Binding-site contacts:
Ligand atom C1B contacts residue ILE95 of chain 5.A at 3.5 Å (hydrophobic).
Ligand atom C5B contacts residue ILE184 of chain 5.A at 3.4 Å (hydrophobic).
Ligand atom N3A contacts residue ILE182 of chain 5.A at 3.0 Å.
Ligand atom F3 contacts residue LEU14 of chain 1.B at 3.9 Å.
Ligand atom CM4 contacts residue ALA145 of chain 5.A at 3.5 Å (hydrophobic).
Ligand atom N1A contacts residue LEU220 of chain 5.A at 3.0 Å.
Ligand atom F1 contacts residue VAL171 of chain 5.A at 3.0 Å.
Ligand atom F2 contacts residue ALA145 of chain 5.A at 3.0 Å.
Ligand atom CM6 contacts residue ILE217 of chain 5.A at 3.4 Å (hydrophobic).
Ligand atom CM2 contacts residue ILE119 of chain 5.A at 3.5 Å (hydrophobic).
Ligand atom N3A contacts residue ILE184 of chain 5.A at 3.9 Å.
Ligand atom CM4 contacts residue ALA169 of chain 5.A at 3.5 Å (hydrophobic).
Ligand atom F2 contacts residue SER170 of chain 5.A at 3.5 Å.
Ligand atom F2 contacts residue ALA169 of chain 5.A at 2.2 Å.
Ligand atom C6B contacts residue ILE184 of chain 5.A at 3.7 Å (hydrophobic).
Ligand atom C2A contacts residue ILE182 of chain 5.A at 3.6 Å (hydrophobic).
Ligand atom F1 contacts residue SER170 of chain 5.A at 3.7 Å.
Ligand atom O1A contacts residue ALA145 of chain 5.A at 3.8 Å.
Ligand atom CM4 contacts residue ILE182 of chain 5.A at 3.6 Å (hydrophobic).
Ligand atom F2 contacts residue PHE147 of chain 5.A at 3.2 Å.
Ligand atom C3B contacts residue ILE119 of chain 5.A at 3.5 Å (hydrophobic).
Ligand atom F2 contacts residue MET146 of chain 5.A at 3.7 Å.
Ligand atom F3 contacts residue ILE182 of chain 5.A at 3.2 Å.
Ligand atom CM3 contacts residue THR97 of chain 5.A at 3.9 Å.
Ligand atom F1 contacts residue ALA145 of chain 5.A at 3.0 Å.
Ligand atom F3 contacts residue ALA169 of chain 5.A at 3.7 Å.
Ligand atom CM6 contacts residue MET187 of chain 5.A at 3.8 Å (hydrophobic).
Ligand atom C4 contacts residue PHE115 of chain 5.A at 3.3 Å (hydrophobic).
Ligand atom O1A contacts residue LEU220 of chain 5.A at 3.4 Å.
Ligand atom O1A contacts residue ILE182 of chain 5.A at 3.9 Å.
Ligand atom CM6 contacts residue ILE184 of chain 5.A at 3.5 Å (hydrophobic).
Ligand atom O1B contacts residue ILE95 of chain 5.A at 3.0 Å.
Ligand atom F3 contacts residue ALA24 of chain 5.B at 3.9 Å.
Ligand atom C2B contacts residue ILE119 of chain 5.A at 3.5 Å (hydrophobic).
Ligand atom C6B contacts residue ILE95 of chain 5.A at 3.6 Å (hydrophobic).
Ligand atom O1 contacts residue ILE217 of chain 5.A at 3.3 Å.
Ligand atom C2A contacts residue LEU220 of chain 5.A at 3.8 Å (hydrophobic).
Ligand atom N3A contacts residue PHE147 of chain 5.A at 3.6 Å.
Ligand atom C3A contacts residue ILE182 of chain 5.A at 3.2 Å (hydrophobic).
Ligand atom CM2 contacts residue TRP93 of chain 5.A at 3.9 Å (hydrophobic).

Sequence of chain 5.A:
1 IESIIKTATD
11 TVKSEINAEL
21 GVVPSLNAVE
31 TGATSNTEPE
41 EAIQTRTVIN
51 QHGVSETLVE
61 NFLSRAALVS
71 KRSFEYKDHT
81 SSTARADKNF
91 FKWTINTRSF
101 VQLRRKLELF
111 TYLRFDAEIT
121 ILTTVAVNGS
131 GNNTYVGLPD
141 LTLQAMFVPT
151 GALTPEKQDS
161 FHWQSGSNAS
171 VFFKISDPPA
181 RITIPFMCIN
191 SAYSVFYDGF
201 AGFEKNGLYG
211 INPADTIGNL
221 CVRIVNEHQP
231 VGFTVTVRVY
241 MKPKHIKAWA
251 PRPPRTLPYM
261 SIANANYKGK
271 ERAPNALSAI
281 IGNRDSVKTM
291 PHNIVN

Sequence of chain 5.B:
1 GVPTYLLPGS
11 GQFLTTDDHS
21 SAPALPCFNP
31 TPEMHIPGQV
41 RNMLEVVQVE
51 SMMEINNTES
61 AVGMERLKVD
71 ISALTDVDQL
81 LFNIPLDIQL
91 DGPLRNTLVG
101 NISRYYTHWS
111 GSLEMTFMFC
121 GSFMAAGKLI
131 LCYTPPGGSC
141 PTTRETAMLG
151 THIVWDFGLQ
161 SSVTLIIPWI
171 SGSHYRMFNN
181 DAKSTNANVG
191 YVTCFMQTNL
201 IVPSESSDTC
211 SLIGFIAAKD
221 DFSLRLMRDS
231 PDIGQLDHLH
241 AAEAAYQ

A small-molecule ligand and the protein it binds are described below.
Small molecule (SMILES): Cc1cc(CCCOc2c(C)cc(-c3noc(C(F)(F)F)n3)cc2C)on1

Sequence of chain 1.B:
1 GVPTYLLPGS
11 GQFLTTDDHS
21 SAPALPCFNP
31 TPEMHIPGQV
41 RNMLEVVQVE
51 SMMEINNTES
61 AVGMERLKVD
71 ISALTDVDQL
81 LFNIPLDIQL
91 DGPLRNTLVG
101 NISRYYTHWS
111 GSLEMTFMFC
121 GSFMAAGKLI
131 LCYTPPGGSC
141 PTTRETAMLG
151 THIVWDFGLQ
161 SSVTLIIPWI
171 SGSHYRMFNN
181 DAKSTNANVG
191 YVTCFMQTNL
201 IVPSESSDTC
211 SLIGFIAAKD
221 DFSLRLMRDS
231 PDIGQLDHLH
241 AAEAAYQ